Binding-site contacts:
Ligand atom C18 contacts residue ILE129 of chain 1.B at 4.1 Å (hydrophobic).
Ligand atom C12 contacts residue VAL54 of chain 1.B at 4.5 Å (hydrophobic).
Ligand atom C4 contacts residue LEU308 of chain 1.B at 4.5 Å (hydrophobic).
Ligand atom C11 contacts residue TYR24 of chain 1.B at 4.5 Å (hydrophobic).
Ligand atom C3 contacts residue LEU306 of chain 1.B at 4.5 Å (hydrophobic).
Ligand atom C18 contacts residue VAL54 of chain 1.B at 3.4 Å (hydrophobic).
Ligand atom C2 contacts residue TYR24 of chain 1.B at 3.9 Å (hydrophobic).
Ligand atom C15 contacts residue ILE129 of chain 1.B at 3.2 Å (hydrophobic).
Ligand atom C14 contacts residue TRP227 of chain 1.B at 3.5 Å (hydrophobic).
Ligand atom C4 contacts residue LEU306 of chain 1.B at 4.2 Å (hydrophobic).
Ligand atom C6 contacts residue TRP227 of chain 1.B at 3.4 Å (hydrophobic).
Ligand atom O1 contacts residue TYR24 of chain 1.B at 4.3 Å.
Ligand atom C2 contacts residue NAP1 of chain 1.F at 4.0 Å.
Ligand atom C3 contacts residue TYR24 of chain 1.B at 4.4 Å (hydrophobic).
Ligand atom C7 contacts residue TRP227 of chain 1.B at 3.6 Å (hydrophobic).
Ligand atom C16 contacts residue ILE129 of chain 1.B at 3.5 Å (hydrophobic).
Ligand atom O1 contacts residue NAP1 of chain 1.F at 3.5 Å.
Ligand atom C17 contacts residue ILE129 of chain 1.B at 4.1 Å (hydrophobic).
Ligand atom O1 contacts residue HIS222 of chain 1.B at 2.8 Å (h-bond).
Ligand atom C3 contacts residue NAP1 of chain 1.F at 3.9 Å.
Ligand atom C3 contacts residue HIS222 of chain 1.B at 3.9 Å.
Ligand atom C1 contacts residue TYR24 of chain 1.B at 3.6 Å (hydrophobic).
Ligand atom C19 contacts residue VAL54 of chain 1.B at 4.2 Å (hydrophobic).
Ligand atom C19 contacts residue TRP86 of chain 1.B at 4.0 Å (hydrophobic).
Ligand atom C8 contacts residue TRP227 of chain 1.B at 4.2 Å (hydrophobic).
Ligand atom C15 contacts residue TRP227 of chain 1.B at 3.1 Å (hydrophobic).
Ligand atom O1 contacts residue LEU306 of chain 1.B at 3.8 Å.
Ligand atom C9 contacts residue TYR24 of chain 1.B at 4.4 Å (hydrophobic).
Ligand atom C1 contacts residue TYR55 of chain 1.B at 3.9 Å (hydrophobic).
Ligand atom C11 contacts residue VAL54 of chain 1.B at 4.1 Å (hydrophobic).
Ligand atom O2 contacts residue ILE129 of chain 1.B at 4.5 Å.
Ligand atom O2 contacts residue VAL128 of chain 1.B at 4.2 Å.
Ligand atom C16 contacts residue TRP227 of chain 1.B at 4.0 Å (hydrophobic).
Ligand atom C14 contacts residue ILE129 of chain 1.B at 4.3 Å (hydrophobic).
Ligand atom C2 contacts residue TYR55 of chain 1.B at 3.8 Å (hydrophobic).

Sequence of chain 1.B:
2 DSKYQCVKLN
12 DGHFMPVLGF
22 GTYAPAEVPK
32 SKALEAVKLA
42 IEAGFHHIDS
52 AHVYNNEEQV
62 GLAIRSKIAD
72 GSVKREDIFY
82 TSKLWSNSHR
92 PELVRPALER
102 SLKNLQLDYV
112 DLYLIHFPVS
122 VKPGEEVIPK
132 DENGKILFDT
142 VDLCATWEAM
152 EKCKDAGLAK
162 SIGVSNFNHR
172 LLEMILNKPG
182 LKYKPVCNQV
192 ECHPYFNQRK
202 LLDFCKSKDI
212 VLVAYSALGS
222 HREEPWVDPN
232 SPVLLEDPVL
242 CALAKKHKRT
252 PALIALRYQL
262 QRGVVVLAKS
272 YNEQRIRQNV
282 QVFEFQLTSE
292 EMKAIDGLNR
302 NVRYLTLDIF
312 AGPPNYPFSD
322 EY

This small molecule binds to this protein.
Small molecule (SMILES): C[C@]12CCC(=O)C=C1CC[C@@H]1[C@@H]2CC[C@]2(C)C(=O)CC[C@@H]12